Sequence of chain 1.A:
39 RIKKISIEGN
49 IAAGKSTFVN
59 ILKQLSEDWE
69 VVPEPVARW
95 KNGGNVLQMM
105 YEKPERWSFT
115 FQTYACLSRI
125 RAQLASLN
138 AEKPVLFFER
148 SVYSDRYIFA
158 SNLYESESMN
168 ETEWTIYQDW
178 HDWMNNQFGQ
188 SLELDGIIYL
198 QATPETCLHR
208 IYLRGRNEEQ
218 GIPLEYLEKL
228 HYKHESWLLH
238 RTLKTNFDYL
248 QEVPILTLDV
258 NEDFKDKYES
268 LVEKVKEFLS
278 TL

Binding-site contacts:
Ligand atom C2 contacts residue GLU72 of chain 1.A at 3.5 Å.
Ligand atom C5' contacts residue TYR105 of chain 1.A at 3.3 Å (hydrophobic).
Ligand atom C6 contacts residue ASP152 of chain 1.A at 3.6 Å.
Ligand atom N1 contacts residue PHE156 of chain 1.A at 3.7 Å.
Ligand atom C6 contacts residue PHE156 of chain 1.A at 3.5 Å (hydrophobic).
Ligand atom C8 contacts residue GLN116 of chain 1.A at 3.9 Å.
Ligand atom C5' contacts residue LEU101 of chain 1.A at 4.0 Å (hydrophobic).
Ligand atom N1 contacts residue ASP152 of chain 1.A at 3.5 Å (salt-bridge).
Ligand atom O3' contacts residue ILE49 of chain 1.A at 3.9 Å.
Ligand atom N6 contacts residue ALA119 of chain 1.A at 4.0 Å.
Ligand atom N9 contacts residue PHE156 of chain 1.A at 3.6 Å.
Ligand atom C5 contacts residue PHE156 of chain 1.A at 3.5 Å (hydrophobic).
Ligand atom N1 contacts residue VAL74 of chain 1.A at 4.0 Å.
Ligand atom C8 contacts residue PHE115 of chain 1.A at 3.8 Å (hydrophobic).
Ligand atom N7 contacts residue GLN116 of chain 1.A at 2.9 Å (h-bond).
Ligand atom O5' contacts residue MET104 of chain 1.A at 3.5 Å.
Ligand atom N1 contacts residue GLU72 of chain 1.A at 4.0 Å.
Ligand atom O3' contacts residue TYR105 of chain 1.A at 3.2 Å (h-bond).
Ligand atom C5 contacts residue GLN116 of chain 1.A at 3.8 Å.
Ligand atom C2' contacts residue TYR223 of chain 1.A at 3.6 Å (hydrophobic).
Ligand atom N7 contacts residue PHE156 of chain 1.A at 3.5 Å.
Ligand atom N6 contacts residue GLN116 of chain 1.A at 3.2 Å (h-bond).
Ligand atom O4' contacts residue LEU101 of chain 1.A at 4.0 Å.
Ligand atom N3 contacts residue PHE156 of chain 1.A at 3.7 Å.
Ligand atom N7 contacts residue PHE115 of chain 1.A at 3.5 Å.
Ligand atom C4' contacts residue TYR105 of chain 1.A at 3.0 Å (hydrophobic).
Ligand atom C8 contacts residue PHE156 of chain 1.A at 3.5 Å (hydrophobic).
Ligand atom N3 contacts residue VAL74 of chain 1.A at 3.9 Å.
Ligand atom C2 contacts residue PHE156 of chain 1.A at 3.8 Å (hydrophobic).
Ligand atom C3' contacts residue TYR105 of chain 1.A at 3.6 Å (hydrophobic).
Ligand atom C1' contacts residue PHE156 of chain 1.A at 4.0 Å (hydrophobic).
Ligand atom O4' contacts residue TYR105 of chain 1.A at 4.1 Å.
Ligand atom N6 contacts residue ASP152 of chain 1.A at 2.9 Å (salt-bridge).
Ligand atom N1 contacts residue ARG123 of chain 1.A at 3.9 Å.
Ligand atom N6 contacts residue PHE156 of chain 1.A at 3.8 Å.
Ligand atom C4 contacts residue PHE156 of chain 1.A at 3.6 Å (hydrophobic).
Ligand atom C2 contacts residue VAL74 of chain 1.A at 3.9 Å (hydrophobic).
Ligand atom C5 contacts residue PHE115 of chain 1.A at 3.8 Å (hydrophobic).
Ligand atom C2' contacts residue PHE156 of chain 1.A at 4.0 Å (hydrophobic).
Ligand atom C2 contacts residue ARG147 of chain 1.A at 3.8 Å.

The small molecule below binds the protein below.
Small molecule (SMILES): Nc1ncnc2c1ncn2[C@@H]1C[C@@H](O)[C@H](CO)O1